Binding-site contacts:
Ligand atom O4' contacts residue TRP47 of chain 53.F at 3.4 Å.
Ligand atom C5' contacts residue ARG90 of chain 53.F at 4.3 Å.
Ligand atom C3' contacts residue GLU140 of chain 53.F at 3.8 Å.
Ligand atom C2' contacts residue GLU140 of chain 53.F at 3.0 Å.
Ligand atom N6 contacts residue TRP47 of chain 53.F at 4.2 Å.
Ligand atom C8 contacts residue LYS143 of chain 53.F at 2.7 Å.
Ligand atom N9 contacts residue LYS143 of chain 53.F at 3.2 Å (salt-bridge).
Ligand atom C1' contacts residue GLU140 of chain 53.F at 2.7 Å.
Ligand atom N1 contacts residue TRP47 of chain 53.F at 3.7 Å.
Ligand atom C2 contacts residue TRP47 of chain 53.F at 3.4 Å (hydrophobic).
Ligand atom C6 contacts residue TRP47 of chain 53.F at 3.7 Å (hydrophobic).
Ligand atom N7 contacts residue TRP47 of chain 53.F at 3.6 Å.
Ligand atom N3 contacts residue TRP47 of chain 53.F at 3.4 Å.
Ligand atom C4' contacts residue GLU140 of chain 53.F at 3.4 Å.
Ligand atom O4' contacts residue GLU140 of chain 53.F at 3.0 Å (salt-bridge).
Ligand atom C1' contacts residue LYS143 of chain 53.F at 3.1 Å.
Ligand atom O4' contacts residue LYS143 of chain 53.F at 4.4 Å.
Ligand atom O3' contacts residue GLU140 of chain 53.F at 4.4 Å.
Ligand atom O2' contacts residue GLU140 of chain 53.F at 2.3 Å (salt-bridge).
Ligand atom N9 contacts residue GLU140 of chain 53.F at 4.1 Å.
Ligand atom N7 contacts residue LYS143 of chain 53.F at 3.8 Å.
Ligand atom O2' contacts residue LYS143 of chain 53.F at 3.8 Å.
Ligand atom C5 contacts residue TRP47 of chain 53.F at 3.8 Å (hydrophobic).
Ligand atom C2' contacts residue LYS143 of chain 53.F at 3.7 Å.
Ligand atom C8 contacts residue TRP47 of chain 53.F at 3.6 Å (hydrophobic).
Ligand atom O4' contacts residue LYS143 of chain 53.F at 4.2 Å.
Ligand atom N9 contacts residue TRP47 of chain 53.F at 3.3 Å.
Ligand atom C1' contacts residue TRP47 of chain 53.F at 3.7 Å (hydrophobic).
Ligand atom C4 contacts residue TRP47 of chain 53.F at 3.3 Å (hydrophobic).

The small molecule below binds the protein below.
Small molecule (SMILES): Nc1ncnc2c1ncn2[C@@H]1O[C@H]([C@@H]2O[C@@H]3[C@H](O[P](=O)(O)O2)[C@@H](CO[P](=O)(O)O[C@H]2[C@@H](O)[C@H](n4cnc5c(N)ncnc54)O[C@@H]2COP(=O)=O)O[C@H]3n2ccc(=O)[nH]c2=O)[C@@H](O[P](=O)(O)OC[C@H]2O[C@@H](n3ccc(=O)[nH]c3=O)[C@H](O)[C@@H]2O)[C@H]1O

Sequence of chain 53.F:
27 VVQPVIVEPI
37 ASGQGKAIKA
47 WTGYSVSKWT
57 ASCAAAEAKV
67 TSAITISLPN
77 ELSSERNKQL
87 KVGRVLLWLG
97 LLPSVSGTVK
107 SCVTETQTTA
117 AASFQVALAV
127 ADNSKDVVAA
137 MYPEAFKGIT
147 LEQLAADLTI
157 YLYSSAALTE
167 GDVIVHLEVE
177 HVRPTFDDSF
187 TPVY